This protein binds this small molecule.
Small molecule (SMILES): CC(=O)N[C@H]1[C@H](O[C@H]2[C@H](O)[C@@H](NC(C)=O)CO[C@@H]2CO)O[C@H](CO)[C@@H](O[C@@H]2O[C@H](CO[C@H]3O[C@H](CO)[C@@H](O)[C@H](O)[C@@H]3O)[C@@H](O)[C@H](O[C@H]3O[C@H](CO)[C@@H](O)[C@H](O)[C@@H]3O[C@H]3O[C@H](CO)[C@@H](O)[C@H](O)[C@@H]3O)[C@@H]2O)[C@@H]1O

Binding-site contacts:
Ligand atom O2 contacts residue GLN408 of chain 1.C at 4.2 Å.
Ligand atom C8 contacts residue VAL224 of chain 1.C at 3.8 Å (hydrophobic).
Ligand atom C7 contacts residue PRO182 of chain 1.C at 4.3 Å (hydrophobic).
Ligand atom C1 contacts residue ASN232 of chain 1.C at 1.4 Å.
Ligand atom C8 contacts residue LEU231 of chain 1.C at 3.7 Å (hydrophobic).
Ligand atom C2 contacts residue SER415 of chain 1.C at 4.4 Å.
Ligand atom C1 contacts residue SER415 of chain 1.C at 4.2 Å.
Ligand atom C6 contacts residue GLU181 of chain 1.C at 4.4 Å.
Ligand atom O7 contacts residue VAL414 of chain 1.C at 4.3 Å.
Ligand atom N2 contacts residue SER415 of chain 1.C at 4.1 Å.
Ligand atom O6 contacts residue GLU181 of chain 1.C at 3.0 Å (salt-bridge).
Ligand atom C5 contacts residue VAL414 of chain 1.C at 3.4 Å (hydrophobic).
Ligand atom C3 contacts residue VAL414 of chain 1.C at 3.7 Å (hydrophobic).
Ligand atom C8 contacts residue ASN346 of chain 1.C at 3.6 Å.
Ligand atom O5 contacts residue VAL414 of chain 1.C at 4.1 Å.
Ligand atom O6 contacts residue NAG1 of chain 1.HB at 4.0 Å.
Ligand atom O7 contacts residue PRO182 of chain 1.C at 3.3 Å.
Ligand atom O5 contacts residue ASN232 of chain 1.C at 2.4 Å (h-bond).
Ligand atom C4 contacts residue ASN232 of chain 1.C at 4.2 Å.
Ligand atom C2 contacts residue VAL414 of chain 1.C at 4.4 Å (hydrophobic).
Ligand atom C3 contacts residue SER415 of chain 1.C at 4.3 Å.
Ligand atom N2 contacts residue ASN232 of chain 1.C at 2.9 Å (h-bond).
Ligand atom C1 contacts residue VAL414 of chain 1.C at 4.0 Å (hydrophobic).
Ligand atom C7 contacts residue ASN232 of chain 1.C at 3.9 Å.
Ligand atom C3 contacts residue ASN232 of chain 1.C at 3.8 Å.
Ligand atom C6 contacts residue NAG1 of chain 1.HB at 4.2 Å.
Ligand atom C2 contacts residue ASN232 of chain 1.C at 2.5 Å.
Ligand atom O6 contacts residue HIS36 of chain 1.C at 4.1 Å.
Ligand atom C6 contacts residue GLU181 of chain 1.C at 4.3 Å.
Ligand atom C6 contacts residue VAL414 of chain 1.C at 4.3 Å (hydrophobic).
Ligand atom C5 contacts residue ASN232 of chain 1.C at 3.7 Å.
Ligand atom C4 contacts residue VAL414 of chain 1.C at 3.8 Å (hydrophobic).
Ligand atom O5 contacts residue NAG1 of chain 1.HB at 3.9 Å.
Ligand atom O4 contacts residue VAL414 of chain 1.C at 3.7 Å.
Ligand atom O4 contacts residue PHE24 of chain 1.L at 4.3 Å.
Ligand atom O3 contacts residue CYS413 of chain 1.C at 4.2 Å.
Ligand atom N2 contacts residue LEU231 of chain 1.C at 4.4 Å.
Ligand atom O7 contacts residue ASN232 of chain 1.C at 4.4 Å.

Sequence of chain 1.C:
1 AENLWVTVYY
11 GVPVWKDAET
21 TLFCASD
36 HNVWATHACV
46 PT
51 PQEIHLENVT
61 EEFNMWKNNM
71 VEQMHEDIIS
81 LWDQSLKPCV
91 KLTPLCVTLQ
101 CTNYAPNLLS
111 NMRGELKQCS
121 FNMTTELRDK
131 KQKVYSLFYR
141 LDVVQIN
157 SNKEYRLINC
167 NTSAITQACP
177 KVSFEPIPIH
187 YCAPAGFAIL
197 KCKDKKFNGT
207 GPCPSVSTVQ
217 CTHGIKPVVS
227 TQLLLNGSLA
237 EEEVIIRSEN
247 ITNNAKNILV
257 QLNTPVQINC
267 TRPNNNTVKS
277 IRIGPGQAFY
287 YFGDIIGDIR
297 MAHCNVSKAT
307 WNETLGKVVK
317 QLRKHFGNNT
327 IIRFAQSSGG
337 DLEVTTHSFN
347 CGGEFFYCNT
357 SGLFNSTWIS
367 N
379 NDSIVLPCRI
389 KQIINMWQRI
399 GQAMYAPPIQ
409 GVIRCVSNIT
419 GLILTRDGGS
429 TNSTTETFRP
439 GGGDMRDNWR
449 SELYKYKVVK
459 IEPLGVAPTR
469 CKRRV

Sequence of chain 1.L:
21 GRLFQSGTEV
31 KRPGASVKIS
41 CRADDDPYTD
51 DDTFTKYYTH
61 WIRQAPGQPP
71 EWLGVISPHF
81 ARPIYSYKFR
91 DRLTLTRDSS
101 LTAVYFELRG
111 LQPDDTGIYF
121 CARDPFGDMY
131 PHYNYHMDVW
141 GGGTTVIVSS